A small-molecule ligand and the protein it binds are described below.
Small molecule (SMILES): CC(C)C[C@H](NC(=O)[C@H](CCc1ccccc1)NC(=O)CN1CCOCC1)C(=O)N[C@@H](Cc1ccccc1)C(=O)N[C@@H](CC(C)C)[C@@H](O)[C@H](C)CO

Sequence of chain 1.I:
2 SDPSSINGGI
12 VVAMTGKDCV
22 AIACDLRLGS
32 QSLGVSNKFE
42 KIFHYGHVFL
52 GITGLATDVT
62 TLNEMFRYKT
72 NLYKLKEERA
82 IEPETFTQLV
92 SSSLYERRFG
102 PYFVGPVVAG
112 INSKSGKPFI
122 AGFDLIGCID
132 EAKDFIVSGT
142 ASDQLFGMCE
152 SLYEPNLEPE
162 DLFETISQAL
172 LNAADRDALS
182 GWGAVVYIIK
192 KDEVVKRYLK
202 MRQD

Binding-site contacts:
Ligand atom C43 contacts residue GLY47 of chain 1.H at 3.5 Å.
Ligand atom C23 contacts residue THR21 of chain 1.H at 3.6 Å.
Ligand atom O9 contacts residue ASP125 of chain 1.I at 3.6 Å.
Ligand atom N30 contacts residue THR21 of chain 1.H at 3.1 Å (h-bond).
Ligand atom C37 contacts residue THR48 of chain 1.H at 3.6 Å.
Ligand atom O48 contacts residue ALA46 of chain 1.H at 3.6 Å.
Ligand atom N41 contacts residue THR1 of chain 1.H at 3.6 Å.
Ligand atom O29 contacts residue THR48 of chain 1.H at 3.8 Å.
Ligand atom C13 contacts residue ILE127 of chain 1.I at 3.8 Å (hydrophobic).
Ligand atom C45 contacts residue GLY45 of chain 1.H at 3.8 Å.
Ligand atom C51 contacts residue THR1 of chain 1.H at 1.5 Å.
Ligand atom O40 contacts residue THR21 of chain 1.H at 3.0 Å (h-bond).
Ligand atom C58 contacts residue GLY168 of chain 1.H at 3.2 Å.
Ligand atom O48 contacts residue GLY47 of chain 1.H at 2.9 Å (h-bond).
Ligand atom C45 contacts residue THR52 of chain 1.H at 3.8 Å.
Ligand atom C26 contacts residue ASP125 of chain 1.I at 3.5 Å.
Ligand atom O1 contacts residue SER5 of chain 1.I at 3.8 Å.
Ligand atom C24 contacts residue ALA49 of chain 1.H at 3.7 Å (hydrophobic).
Ligand atom C32 contacts residue THR21 of chain 1.H at 3.8 Å.
Ligand atom C59 contacts residue THR1 of chain 1.H at 2.5 Å.
Ligand atom O48 contacts residue THR1 of chain 1.H at 2.4 Å (h-bond).
Ligand atom C44 contacts residue THR1 of chain 1.H at 3.6 Å.
Ligand atom C47 contacts residue THR1 of chain 1.H at 1.4 Å.
Ligand atom C38 contacts residue GLY47 of chain 1.H at 3.6 Å.
Ligand atom N22 contacts residue ASP125 of chain 1.I at 3.4 Å (salt-bridge).
Ligand atom O29 contacts residue ALA49 of chain 1.H at 3.0 Å (h-bond).
Ligand atom O60 contacts residue THR1 of chain 1.H at 2.9 Å (h-bond).
Ligand atom O40 contacts residue SER20 of chain 1.H at 3.4 Å (h-bond).
Ligand atom C15 contacts residue THR48 of chain 1.H at 3.7 Å.
Ligand atom O21 contacts residue GLN22 of chain 1.H at 3.6 Å.
Ligand atom C58 contacts residue THR21 of chain 1.H at 3.7 Å.
Ligand atom C27 contacts residue SER20 of chain 1.H at 3.3 Å.
Ligand atom C19 contacts residue ILE127 of chain 1.I at 3.7 Å (hydrophobic).
Ligand atom N41 contacts residue GLY47 of chain 1.H at 3.0 Å (h-bond).
Ligand atom C58 contacts residue THR1 of chain 1.H at 2.5 Å.
Ligand atom C46 contacts residue SER20 of chain 1.H at 3.3 Å.
Ligand atom C39 contacts residue GLY47 of chain 1.H at 3.7 Å.
Ligand atom C31 contacts residue GLY47 of chain 1.H at 3.4 Å.
Ligand atom C43 contacts residue THR1 of chain 1.H at 2.7 Å.
Ligand atom C42 contacts residue THR1 of chain 1.H at 2.3 Å.

Sequence of chain 1.H:
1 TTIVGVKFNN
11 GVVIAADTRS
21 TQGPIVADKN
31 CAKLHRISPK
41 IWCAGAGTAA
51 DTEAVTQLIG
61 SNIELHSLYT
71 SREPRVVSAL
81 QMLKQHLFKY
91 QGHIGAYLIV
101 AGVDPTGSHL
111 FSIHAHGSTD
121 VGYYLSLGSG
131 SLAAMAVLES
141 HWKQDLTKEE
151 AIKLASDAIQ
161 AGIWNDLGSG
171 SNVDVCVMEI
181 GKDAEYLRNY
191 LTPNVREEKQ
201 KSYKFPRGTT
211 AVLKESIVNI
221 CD